A protein and the small-molecule ligand that binds it are described below.
Small molecule (SMILES): CN1NCC(C(=O)NCC2=NCCO2)=C1C(=O)Nc1cc[n+]2c(n1)N=C(c1ccccc1)C2

Sequence of chain 1.C:
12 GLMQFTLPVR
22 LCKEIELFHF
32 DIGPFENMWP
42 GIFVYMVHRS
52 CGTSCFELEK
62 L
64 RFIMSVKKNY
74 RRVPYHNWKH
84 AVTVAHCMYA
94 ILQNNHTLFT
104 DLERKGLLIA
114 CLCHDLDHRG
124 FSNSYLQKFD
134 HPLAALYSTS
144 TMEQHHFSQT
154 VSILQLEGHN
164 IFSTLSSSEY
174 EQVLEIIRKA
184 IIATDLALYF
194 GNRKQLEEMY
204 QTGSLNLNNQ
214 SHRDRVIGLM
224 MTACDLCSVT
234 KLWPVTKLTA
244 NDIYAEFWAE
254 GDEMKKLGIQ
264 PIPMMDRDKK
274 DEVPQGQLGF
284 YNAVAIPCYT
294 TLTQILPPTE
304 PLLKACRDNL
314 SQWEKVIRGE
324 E

Binding-site contacts:
Ligand atom C24 contacts residue PRO266 of chain 1.C at 3.4 Å (hydrophobic).
Ligand atom C15 contacts residue TYR247 of chain 1.C at 3.7 Å (hydrophobic).
Ligand atom C7 contacts residue ILE246 of chain 1.C at 3.3 Å (hydrophobic).
Ligand atom N27 contacts residue PHE283 of chain 1.C at 3.6 Å.
Ligand atom N14 contacts residue GLY279 of chain 1.C at 3.5 Å (h-bond).
Ligand atom C20 contacts residue GLY279 of chain 1.C at 3.5 Å.
Ligand atom C25 contacts residue LYS272 of chain 1.C at 3.3 Å.
Ligand atom C32 contacts residue SER231 of chain 1.C at 3.6 Å.
Ligand atom C2 contacts residue ILE246 of chain 1.C at 3.6 Å (hydrophobic).
Ligand atom N12 contacts residue GLN280 of chain 1.C at 3.5 Å (h-bond).
Ligand atom C16 contacts residue GLY279 of chain 1.C at 3.7 Å.
Ligand atom C6 contacts residue PHE283 of chain 1.C at 3.7 Å (hydrophobic).
Ligand atom C31 contacts residue THR239 of chain 1.C at 3.4 Å.
Ligand atom C23 contacts residue GLU275 of chain 1.C at 3.3 Å.
Ligand atom C20 contacts residue MET267 of chain 1.C at 3.6 Å (hydrophobic).
Ligand atom C15 contacts residue MET267 of chain 1.C at 3.6 Å (hydrophobic).
Ligand atom N12 contacts residue MET267 of chain 1.C at 3.6 Å (h-bond).
Ligand atom C11 contacts residue GLY279 of chain 1.C at 3.6 Å.
Ligand atom C25 contacts residue GLU275 of chain 1.C at 3.4 Å.
Ligand atom C33 contacts residue VAL232 of chain 1.C at 3.6 Å (hydrophobic).
Ligand atom O30 contacts residue ILE246 of chain 1.C at 3.5 Å.
Ligand atom O8 contacts residue PHE283 of chain 1.C at 3.5 Å.
Ligand atom O26 contacts residue GLN280 of chain 1.C at 3.0 Å (h-bond).
Ligand atom N9 contacts residue PHE283 of chain 1.C at 3.4 Å.
Ligand atom C23 contacts residue LYS272 of chain 1.C at 3.5 Å.
Ligand atom C11 contacts residue MET267 of chain 1.C at 3.7 Å (hydrophobic).
Ligand atom C23 contacts residue VAL276 of chain 1.C at 3.6 Å (hydrophobic).
Ligand atom C1 contacts residue PHE283 of chain 1.C at 3.4 Å (hydrophobic).
Ligand atom C4 contacts residue PHE283 of chain 1.C at 3.4 Å (hydrophobic).
Ligand atom N13 contacts residue TYR247 of chain 1.C at 2.5 Å (h-bond).
Ligand atom C11 contacts residue TYR247 of chain 1.C at 3.3 Å (hydrophobic).
Ligand atom C17 contacts residue MET267 of chain 1.C at 3.3 Å (hydrophobic).
Ligand atom C15 contacts residue GLY279 of chain 1.C at 3.4 Å.
Ligand atom C33 contacts residue GLN280 of chain 1.C at 3.3 Å.
Ligand atom C31 contacts residue ALA243 of chain 1.C at 3.5 Å (hydrophobic).
Ligand atom C18 contacts residue MET267 of chain 1.C at 3.4 Å (hydrophobic).
Ligand atom C22 contacts residue GLU275 of chain 1.C at 3.7 Å.
Ligand atom C2 contacts residue PHE283 of chain 1.C at 3.5 Å (hydrophobic).
Ligand atom N12 contacts residue TYR247 of chain 1.C at 3.4 Å (h-bond).
Ligand atom C19 contacts residue MET267 of chain 1.C at 3.7 Å (hydrophobic).